Binding-site contacts:
Ligand atom O7 contacts residue ASN182 of chain 1.B at 4.3 Å.
Ligand atom C4 contacts residue ASN182 of chain 1.B at 4.0 Å.
Ligand atom C4 contacts residue THR130 of chain 1.B at 3.6 Å.
Ligand atom O5 contacts residue GLU132 of chain 1.B at 3.3 Å (salt-bridge).
Ligand atom C5 contacts residue GLU132 of chain 1.B at 4.0 Å.
Ligand atom O6 contacts residue ASN182 of chain 1.B at 4.4 Å.
Ligand atom O3 contacts residue THR130 of chain 1.B at 3.7 Å.
Ligand atom C1 contacts residue ASN182 of chain 1.B at 1.4 Å.
Ligand atom C3 contacts residue THR130 of chain 1.B at 4.2 Å.
Ligand atom C6 contacts residue GLU132 of chain 1.B at 3.9 Å.
Ligand atom C2 contacts residue ASN182 of chain 1.B at 2.4 Å.
Ligand atom O6 contacts residue THR130 of chain 1.B at 3.4 Å.
Ligand atom N2 contacts residue ASN182 of chain 1.B at 3.6 Å (h-bond).
Ligand atom O3 contacts residue ASN182 of chain 1.B at 3.5 Å (h-bond).
Ligand atom O5 contacts residue ASN182 of chain 1.B at 2.4 Å (h-bond).
Ligand atom C6 contacts residue THR130 of chain 1.B at 3.3 Å.
Ligand atom O5 contacts residue THR130 of chain 1.B at 3.2 Å (h-bond).
Ligand atom C1 contacts residue THR130 of chain 1.B at 4.2 Å.
Ligand atom C3 contacts residue ASN182 of chain 1.B at 3.4 Å.
Ligand atom C7 contacts residue ASN182 of chain 1.B at 4.4 Å.
Ligand atom O6 contacts residue GLU132 of chain 1.B at 2.8 Å (salt-bridge).
Ligand atom C5 contacts residue ASN182 of chain 1.B at 3.6 Å.
Ligand atom C1 contacts residue GLU132 of chain 1.B at 4.0 Å.
Ligand atom C5 contacts residue THR130 of chain 1.B at 3.5 Å.

The small molecule below binds the protein below.
Small molecule (SMILES): CC(=O)N[C@@H]1[C@@H](O)[C@H](O)[C@@H](CO)O[C@H]1O

Sequence of chain 1.B:
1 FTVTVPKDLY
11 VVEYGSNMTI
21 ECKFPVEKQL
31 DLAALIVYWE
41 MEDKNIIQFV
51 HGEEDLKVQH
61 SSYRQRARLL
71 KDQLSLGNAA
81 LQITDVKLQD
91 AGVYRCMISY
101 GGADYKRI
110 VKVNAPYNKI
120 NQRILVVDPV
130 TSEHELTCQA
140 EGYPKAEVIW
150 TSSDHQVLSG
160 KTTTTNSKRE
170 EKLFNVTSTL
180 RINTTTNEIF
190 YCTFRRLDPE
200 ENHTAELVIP